Binding-site contacts:
Ligand atom N6 contacts residue GLN183 of chain 1.F at 3.0 Å (h-bond).
Ligand atom O1B contacts residue MG1 of chain 1.X at 2.3 Å.
Ligand atom N7 contacts residue LYS150 of chain 1.F at 3.2 Å (salt-bridge).
Ligand atom O2' contacts residue LYS198 of chain 1.F at 3.8 Å.
Ligand atom PG contacts residue GLU331 of chain 1.F at 3.2 Å.
Ligand atom C8 contacts residue ILE148 of chain 1.F at 3.7 Å (hydrophobic).
Ligand atom O2G contacts residue ASP318 of chain 1.F at 2.5 Å (salt-bridge).
Ligand atom N1 contacts residue LEU186 of chain 1.F at 2.9 Å (h-bond).
Ligand atom O2' contacts residue THR241 of chain 1.F at 3.0 Å (h-bond).
Ligand atom C2 contacts residue TYR185 of chain 1.F at 3.5 Å (hydrophobic).
Ligand atom O3G contacts residue GLU331 of chain 1.F at 2.6 Å (salt-bridge).
Ligand atom O2G contacts residue GLU331 of chain 1.F at 2.7 Å (salt-bridge).
Ligand atom O2G contacts residue ASN333 of chain 1.F at 3.4 Å (h-bond).
Ligand atom O3' contacts residue THR241 of chain 1.F at 2.8 Å (h-bond).
Ligand atom C8 contacts residue LYS150 of chain 1.F at 3.6 Å.
Ligand atom N6 contacts residue ILE148 of chain 1.F at 3.7 Å.
Ligand atom PG contacts residue ASP318 of chain 1.F at 3.7 Å.
Ligand atom C5' contacts residue ASN242 of chain 1.F at 3.4 Å.
Ligand atom C2 contacts residue LYS198 of chain 1.F at 3.5 Å.
Ligand atom N3 contacts residue LYS198 of chain 1.F at 2.8 Å (salt-bridge).
Ligand atom O3' contacts residue ASP200 of chain 1.F at 3.5 Å (salt-bridge).
Ligand atom C2 contacts residue LEU186 of chain 1.F at 3.4 Å (hydrophobic).
Ligand atom C3B contacts residue ASN242 of chain 1.F at 3.1 Å.
Ligand atom O3G contacts residue MG1 of chain 1.X at 2.4 Å.
Ligand atom O3G contacts residue ASN333 of chain 1.F at 3.0 Å (h-bond).
Ligand atom O2A contacts residue LYS150 of chain 1.F at 2.8 Å (salt-bridge).
Ligand atom O2A contacts residue LYS74 of chain 1.F at 3.4 Å.
Ligand atom N1 contacts residue TYR185 of chain 1.F at 3.5 Å.
Ligand atom N7 contacts residue GLN183 of chain 1.F at 3.5 Å (h-bond).
Ligand atom N6 contacts residue LYS184 of chain 1.F at 3.0 Å (salt-bridge).
Ligand atom O1G contacts residue ARG222 of chain 1.F at 3.0 Å (salt-bridge).
Ligand atom N3 contacts residue TYR185 of chain 1.F at 3.5 Å.
Ligand atom O1G contacts residue ARG202 of chain 1.F at 3.3 Å (salt-bridge).
Ligand atom PG contacts residue MG1 of chain 1.X at 3.7 Å.
Ligand atom O1B contacts residue LYS74 of chain 1.F at 3.3 Å (salt-bridge).
Ligand atom O1A contacts residue ILE330 of chain 1.F at 3.8 Å.
Ligand atom C4' contacts residue ASN242 of chain 1.F at 3.7 Å.
Ligand atom O1B contacts residue GLU331 of chain 1.F at 2.8 Å (salt-bridge).
Ligand atom PB contacts residue MG1 of chain 1.X at 3.6 Å.
Ligand atom N7 contacts residue ILE148 of chain 1.F at 3.6 Å.

Sequence of chain 1.F:
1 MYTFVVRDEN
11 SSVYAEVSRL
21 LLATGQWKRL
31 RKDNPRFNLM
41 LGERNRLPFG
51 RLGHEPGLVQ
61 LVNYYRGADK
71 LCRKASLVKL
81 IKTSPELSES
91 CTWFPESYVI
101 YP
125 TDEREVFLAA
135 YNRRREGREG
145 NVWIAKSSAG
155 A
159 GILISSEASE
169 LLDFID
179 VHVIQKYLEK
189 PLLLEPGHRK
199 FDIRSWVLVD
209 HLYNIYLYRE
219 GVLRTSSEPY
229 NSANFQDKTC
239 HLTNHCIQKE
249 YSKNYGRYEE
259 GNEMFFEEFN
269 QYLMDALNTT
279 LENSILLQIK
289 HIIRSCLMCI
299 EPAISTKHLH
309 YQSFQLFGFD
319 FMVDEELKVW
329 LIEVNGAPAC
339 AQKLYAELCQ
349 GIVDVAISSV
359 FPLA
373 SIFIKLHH

The protein below binds the small molecule below.
Small molecule (SMILES): Nc1ncnc2c1ncn2[C@@H]1O[C@H](CO[P](=O)(O)O[P](=O)(O)CP(=O)(O)O)[C@@H](O)[C@H]1O